Binding-site contacts:
Ligand atom O2 contacts residue PHE1 of chain 1.N at 2.8 Å (h-bond).
Ligand atom O6 contacts residue ASN46 of chain 1.N at 2.9 Å (h-bond).
Ligand atom O4 contacts residue ASN135 of chain 1.N at 2.5 Å (h-bond).
Ligand atom C6 contacts residue ASP47 of chain 1.N at 3.9 Å.
Ligand atom C4 contacts residue PHE1 of chain 1.N at 3.8 Å (hydrophobic).
Ligand atom O4 contacts residue ILE52 of chain 1.N at 3.4 Å.
Ligand atom O3 contacts residue ASN135 of chain 1.N at 3.2 Å (h-bond).
Ligand atom C2 contacts residue ASP140 of chain 1.N at 3.7 Å.
Ligand atom O4 contacts residue ASP54 of chain 1.N at 3.5 Å (salt-bridge).
Ligand atom O1 contacts residue ILE13 of chain 1.N at 3.8 Å.
Ligand atom C4 contacts residue ASP54 of chain 1.N at 3.7 Å.
Ligand atom C5 contacts residue PHE1 of chain 1.N at 3.5 Å (hydrophobic).
Ligand atom O2 contacts residue ILE13 of chain 1.N at 3.3 Å.
Ligand atom C3 contacts residue ASP140 of chain 1.N at 2.9 Å.
Ligand atom C6 contacts residue PHE1 of chain 1.N at 3.6 Å (hydrophobic).
Ligand atom O3 contacts residue PHE142 of chain 1.N at 3.8 Å.
Ligand atom C3 contacts residue ASN135 of chain 1.N at 3.8 Å.
Ligand atom C6 contacts residue TYR48 of chain 1.N at 3.5 Å (hydrophobic).
Ligand atom C4 contacts residue ASN135 of chain 1.N at 3.6 Å.
Ligand atom O6 contacts residue ASP47 of chain 1.N at 3.0 Å (salt-bridge).
Ligand atom C5 contacts residue TYR48 of chain 1.N at 3.6 Å (hydrophobic).
Ligand atom O6 contacts residue TYR48 of chain 1.N at 3.6 Å.
Ligand atom C1 contacts residue ILE13 of chain 1.N at 3.2 Å (hydrophobic).
Ligand atom C2 contacts residue ILE13 of chain 1.N at 3.2 Å (hydrophobic).
Ligand atom O2 contacts residue GLN133 of chain 1.N at 3.7 Å.
Ligand atom O6 contacts residue PHE1 of chain 1.N at 2.6 Å (h-bond).
Ligand atom O5 contacts residue TYR48 of chain 1.N at 3.9 Å.
Ligand atom O5 contacts residue PHE1 of chain 1.N at 2.7 Å (h-bond).
Ligand atom O5 contacts residue ASP47 of chain 1.N at 3.7 Å.
Ligand atom C6 contacts residue ILE52 of chain 1.N at 3.3 Å (hydrophobic).
Ligand atom O6 contacts residue ASP54 of chain 1.N at 2.9 Å (salt-bridge).
Ligand atom C6 contacts residue ASN46 of chain 1.N at 3.4 Å.
Ligand atom O3 contacts residue ASP140 of chain 1.N at 2.4 Å (salt-bridge).
Ligand atom C2 contacts residue PHE1 of chain 1.N at 3.6 Å (hydrophobic).
Ligand atom C6 contacts residue ASP54 of chain 1.N at 3.7 Å.
Ligand atom O1 contacts residue TYR48 of chain 1.N at 3.3 Å.
Ligand atom O3 contacts residue GLN133 of chain 1.N at 3.3 Å (h-bond).
Ligand atom C1 contacts residue PHE1 of chain 1.N at 3.4 Å (hydrophobic).
Ligand atom C1 contacts residue TYR48 of chain 1.N at 4.1 Å (hydrophobic).
Ligand atom C5 contacts residue ILE52 of chain 1.N at 3.5 Å (hydrophobic).

A small-molecule ligand and the protein it binds are described below.
Small molecule (SMILES): OC[C@H]1O[C@H](O)[C@@H](O)[C@@H](O)[C@@H]1O

Sequence of chain 1.N:
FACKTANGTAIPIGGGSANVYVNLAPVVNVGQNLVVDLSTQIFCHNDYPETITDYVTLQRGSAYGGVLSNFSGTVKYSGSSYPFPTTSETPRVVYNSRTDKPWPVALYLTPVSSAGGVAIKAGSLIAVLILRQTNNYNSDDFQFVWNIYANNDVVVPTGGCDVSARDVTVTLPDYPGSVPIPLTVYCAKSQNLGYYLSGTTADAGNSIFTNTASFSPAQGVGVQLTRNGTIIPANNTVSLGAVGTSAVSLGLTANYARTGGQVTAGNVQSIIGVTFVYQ